Sequence of chain 1.H:
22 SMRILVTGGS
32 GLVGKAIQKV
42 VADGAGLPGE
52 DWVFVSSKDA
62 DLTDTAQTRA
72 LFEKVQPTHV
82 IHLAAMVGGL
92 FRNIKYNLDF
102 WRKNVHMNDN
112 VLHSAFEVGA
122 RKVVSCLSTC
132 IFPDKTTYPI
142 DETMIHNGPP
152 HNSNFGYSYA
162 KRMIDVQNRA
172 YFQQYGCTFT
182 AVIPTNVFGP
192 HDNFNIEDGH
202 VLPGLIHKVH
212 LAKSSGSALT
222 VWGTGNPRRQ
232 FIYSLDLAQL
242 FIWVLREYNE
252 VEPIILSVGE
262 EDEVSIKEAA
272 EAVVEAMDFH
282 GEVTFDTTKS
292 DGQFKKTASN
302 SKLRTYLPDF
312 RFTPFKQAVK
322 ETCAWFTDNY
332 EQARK

The small molecule below binds the protein below.
Small molecule (SMILES): C[C@@H]1O[C@H](OP(=O)(O)OP(=O)(O)OC[C@H]2O[C@@H](n3cnc4c(=O)[nH]c(N)nc43)[C@H](O)[C@@H]2O)[C@@H](O)[C@H](O)[C@@H]1O

Binding-site contacts:
Ligand atom N1 contacts residue TRP223 of chain 1.H at 3.4 Å.
Ligand atom C3 contacts residue CYS131 of chain 1.H at 3.3 Å (hydrophobic).
Ligand atom O3' contacts residue ASP292 of chain 1.H at 2.8 Å (salt-bridge).
Ligand atom O4 contacts residue TYR158 of chain 1.H at 3.5 Å (h-bond).
Ligand atom C4A contacts residue GLY89 of chain 1.H at 3.5 Å.
Ligand atom O1P contacts residue HIS201 of chain 1.H at 3.3 Å.
Ligand atom C6A contacts residue CYS131 of chain 1.H at 3.5 Å (hydrophobic).
Ligand atom O4 contacts residue CYS131 of chain 1.H at 2.8 Å (h-bond).
Ligand atom C4A contacts residue HIS201 of chain 1.H at 3.2 Å.
Ligand atom O2X contacts residue ARG230 of chain 1.H at 2.9 Å (salt-bridge).
Ligand atom N7 contacts residue TRP223 of chain 1.H at 3.1 Å (h-bond).
Ligand atom C4A contacts residue CYS131 of chain 1.H at 3.2 Å (hydrophobic).
Ligand atom C6 contacts residue TRP223 of chain 1.H at 3.3 Å (hydrophobic).
Ligand atom C5A contacts residue CYS131 of chain 1.H at 3.5 Å (hydrophobic).
Ligand atom C8 contacts residue TRP223 of chain 1.H at 2.7 Å (hydrophobic).
Ligand atom O3 contacts residue CYS131 of chain 1.H at 3.0 Å (h-bond).
Ligand atom C3 contacts residue GLY89 of chain 1.H at 3.3 Å.
Ligand atom N9 contacts residue TRP223 of chain 1.H at 3.2 Å (h-bond).
Ligand atom O3P contacts residue LEU91 of chain 1.H at 2.8 Å (h-bond).
Ligand atom C3' contacts residue ASP292 of chain 1.H at 3.4 Å.
Ligand atom O5 contacts residue ASN187 of chain 1.H at 3.5 Å (h-bond).
Ligand atom C2' contacts residue SER291 of chain 1.H at 3.5 Å.
Ligand atom O1X contacts residue ARG230 of chain 1.H at 2.8 Å (salt-bridge).
Ligand atom C5A contacts residue HIS201 of chain 1.H at 3.5 Å.
Ligand atom C1' contacts residue TRP223 of chain 1.H at 3.4 Å (hydrophobic).
Ligand atom C6A contacts residue ASN187 of chain 1.H at 3.2 Å.
Ligand atom O1X contacts residue ASN187 of chain 1.H at 2.9 Å (h-bond).
Ligand atom O3 contacts residue TYR158 of chain 1.H at 3.3 Å.
Ligand atom N2 contacts residue GLY200 of chain 1.H at 3.1 Å (h-bond).
Ligand atom C2 contacts residue VAL202 of chain 1.H at 3.6 Å (hydrophobic).
Ligand atom O5 contacts residue LYS297 of chain 1.H at 3.2 Å (salt-bridge).
Ligand atom O1X contacts residue LYS297 of chain 1.H at 3.1 Å (salt-bridge).
Ligand atom O2' contacts residue TRP223 of chain 1.H at 2.9 Å (h-bond).
Ligand atom O5 contacts residue CYS131 of chain 1.H at 3.3 Å (h-bond).
Ligand atom O3P contacts residue GLY90 of chain 1.H at 3.4 Å.
Ligand atom O3 contacts residue ASN155 of chain 1.H at 3.5 Å (h-bond).
Ligand atom O6 contacts residue LYS209 of chain 1.H at 3.1 Å (salt-bridge).
Ligand atom O1P contacts residue VAL202 of chain 1.H at 2.8 Å (h-bond).
Ligand atom O2' contacts residue SER291 of chain 1.H at 2.6 Å (h-bond).
Ligand atom C2A contacts residue CYS131 of chain 1.H at 3.4 Å (hydrophobic).